A protein and the small-molecule ligand that binds it are described below.
Small molecule (SMILES): Cc1nn(CC(F)(F)CO)c(-c2ccc(F)cc2)c1-c1ccc2c(c1)NC(=O)CO2

Sequence of chain 1.A:
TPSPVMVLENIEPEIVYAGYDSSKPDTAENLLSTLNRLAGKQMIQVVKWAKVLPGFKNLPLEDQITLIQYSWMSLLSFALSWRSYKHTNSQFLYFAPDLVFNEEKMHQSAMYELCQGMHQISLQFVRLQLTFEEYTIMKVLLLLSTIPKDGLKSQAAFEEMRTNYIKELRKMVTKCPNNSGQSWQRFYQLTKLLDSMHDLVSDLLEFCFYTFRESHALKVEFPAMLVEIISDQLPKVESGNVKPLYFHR

Binding-site contacts:
Ligand atom C18 contacts residue TRP97 of chain 1.A at 3.8 Å (hydrophobic).
Ligand atom C4 contacts residue ASN61 of chain 1.A at 3.4 Å.
Ligand atom O1 contacts residue MET136 of chain 1.A at 3.6 Å.
Ligand atom C9 contacts residue CYS233 of chain 1.A at 3.8 Å (hydrophobic).
Ligand atom F2 contacts residue ARG108 of chain 1.A at 3.6 Å.
Ligand atom C7 contacts residue LEU229 of chain 1.A at 3.6 Å (hydrophobic).
Ligand atom F3 contacts residue PHE120 of chain 1.A at 3.0 Å.
Ligand atom O3 contacts residue GLN67 of chain 1.A at 2.6 Å (h-bond).
Ligand atom C10 contacts residue THR236 of chain 1.A at 3.4 Å.
Ligand atom C19 contacts residue LEU101 of chain 1.A at 3.8 Å (hydrophobic).
Ligand atom C18 contacts residue ALA64 of chain 1.A at 3.4 Å (hydrophobic).
Ligand atom C10 contacts residue PHE232 of chain 1.A at 3.4 Å (hydrophobic).
Ligand atom N2 contacts residue ALA64 of chain 1.A at 3.5 Å.
Ligand atom N3 contacts residue ASN61 of chain 1.A at 2.8 Å (h-bond).
Ligand atom O2 contacts residue PHE247 of chain 1.A at 3.8 Å.
Ligand atom C16 contacts residue LEU229 of chain 1.A at 3.7 Å (hydrophobic).
Ligand atom C9 contacts residue MET136 of chain 1.A at 3.6 Å (hydrophobic).
Ligand atom O2 contacts residue THR236 of chain 1.A at 2.7 Å (h-bond).
Ligand atom C16 contacts residue MET143 of chain 1.A at 3.7 Å (hydrophobic).
Ligand atom C21 contacts residue GLN67 of chain 1.A at 3.5 Å.
Ligand atom C7 contacts residue MET136 of chain 1.A at 3.6 Å (hydrophobic).
Ligand atom C14 contacts residue PHE120 of chain 1.A at 3.8 Å (hydrophobic).
Ligand atom N2 contacts residue LEU101 of chain 1.A at 3.8 Å.
Ligand atom O2 contacts residue ASN61 of chain 1.A at 3.3 Å (h-bond).
Ligand atom C16 contacts residue LEU105 of chain 1.A at 3.7 Å (hydrophobic).
Ligand atom O2 contacts residue VAL245 of chain 1.A at 3.4 Å.
Ligand atom O3 contacts residue ALA64 of chain 1.A at 3.3 Å.
Ligand atom F2 contacts residue PHE120 of chain 1.A at 3.8 Å.
Ligand atom C1 contacts residue MET98 of chain 1.A at 3.8 Å (hydrophobic).
Ligand atom F1 contacts residue CYS140 of chain 1.A at 3.6 Å.
Ligand atom C17 contacts residue SER102 of chain 1.A at 3.5 Å.
Ligand atom O1 contacts residue PHE232 of chain 1.A at 3.3 Å.
Ligand atom F1 contacts residue MET143 of chain 1.A at 3.1 Å.
Ligand atom C11 contacts residue THR236 of chain 1.A at 3.2 Å.
Ligand atom C21 contacts residue ALA64 of chain 1.A at 3.8 Å (hydrophobic).
Ligand atom O3 contacts residue LEU101 of chain 1.A at 3.5 Å.
Ligand atom C6 contacts residue MET98 of chain 1.A at 3.6 Å (hydrophobic).
Ligand atom C8 contacts residue ASN61 of chain 1.A at 3.5 Å.
Ligand atom O1 contacts residue CYS233 of chain 1.A at 3.3 Å.
Ligand atom C11 contacts residue ASN61 of chain 1.A at 3.8 Å.